The protein below binds the small molecule below.
Small molecule (SMILES): Nc1nc2c(ncn2[C@H]2CC[C@@H](CO[P](=O)(O)O[P](=O)(O)OP(=O)(O)O)O2)c(=O)[nH]1

Binding-site contacts:
Ligand atom O2A contacts residue ASP318 of chain 1.C at 3.4 Å (salt-bridge).
Ligand atom O2A contacts residue ASP493 of chain 1.C at 2.5 Å (salt-bridge).
Ligand atom O1G contacts residue LYS371 of chain 1.C at 2.5 Å (salt-bridge).
Ligand atom PG contacts residue MG1 of chain 1.D at 3.0 Å.
Ligand atom C2' contacts residue PHE375 of chain 1.C at 3.3 Å (hydrophobic).
Ligand atom C5 contacts residue PHE375 of chain 1.C at 3.5 Å (hydrophobic).
Ligand atom O2A contacts residue MG1 of chain 1.D at 2.5 Å.
Ligand atom C4' contacts residue GLU323 of chain 1.C at 3.5 Å.
Ligand atom O2B contacts residue ASP493 of chain 1.C at 2.6 Å (salt-bridge).
Ligand atom O4' contacts residue GLU323 of chain 1.C at 3.3 Å (salt-bridge).
Ligand atom O2B contacts residue MG1 of chain 1.D at 2.3 Å.
Ligand atom PA contacts residue MG1 of chain 1.D at 3.5 Å.
Ligand atom C1' contacts residue GLU323 of chain 1.C at 3.0 Å.
Ligand atom C3' contacts residue ILE322 of chain 1.C at 3.4 Å (hydrophobic).
Ligand atom C3' contacts residue PHE375 of chain 1.C at 3.6 Å (hydrophobic).
Ligand atom O4' contacts residue ARG281 of chain 1.C at 3.4 Å (salt-bridge).
Ligand atom C2' contacts residue GLU323 of chain 1.C at 3.0 Å.
Ligand atom O3G contacts residue GLN321 of chain 1.C at 3.6 Å (h-bond).
Ligand atom O2G contacts residue ASP318 of chain 1.C at 3.6 Å.
Ligand atom PB contacts residue MG1 of chain 1.D at 3.1 Å.
Ligand atom O3A contacts residue MG1 of chain 1.D at 3.4 Å.
Ligand atom O2B contacts residue TYR319 of chain 1.C at 3.3 Å (h-bond).
Ligand atom O1B contacts residue PHE375 of chain 1.C at 3.1 Å.
Ligand atom C5' contacts residue ASP493 of chain 1.C at 3.4 Å.
Ligand atom O3G contacts residue ARG367 of chain 1.C at 2.5 Å (salt-bridge).
Ligand atom O3B contacts residue MG1 of chain 1.D at 3.2 Å.
Ligand atom O1G contacts residue MG1 of chain 1.D at 3.5 Å.
Ligand atom O2G contacts residue MG1 of chain 1.D at 2.4 Å.
Ligand atom O6 contacts residue ARG368 of chain 1.C at 3.2 Å (salt-bridge).
Ligand atom O2A contacts residue MG1 of chain 1.E at 2.3 Å.
Ligand atom O3B contacts residue GLN321 of chain 1.C at 3.5 Å (h-bond).
Ligand atom O2G contacts residue GLN321 of chain 1.C at 3.2 Å (h-bond).
Ligand atom PA contacts residue MG1 of chain 1.E at 3.4 Å.
Ligand atom C4' contacts residue ILE322 of chain 1.C at 3.5 Å (hydrophobic).
Ligand atom N2 contacts residue TYR379 of chain 1.C at 3.2 Å.
Ligand atom O1B contacts residue HIS347 of chain 1.C at 3.6 Å (h-bond).
Ligand atom O2G contacts residue TYR319 of chain 1.C at 2.7 Å (h-bond).
Ligand atom O2B contacts residue ILE322 of chain 1.C at 3.0 Å.
Ligand atom O2G contacts residue SER320 of chain 1.C at 3.3 Å.
Ligand atom C4 contacts residue PHE375 of chain 1.C at 3.5 Å (hydrophobic).

Sequence of chain 1.C:
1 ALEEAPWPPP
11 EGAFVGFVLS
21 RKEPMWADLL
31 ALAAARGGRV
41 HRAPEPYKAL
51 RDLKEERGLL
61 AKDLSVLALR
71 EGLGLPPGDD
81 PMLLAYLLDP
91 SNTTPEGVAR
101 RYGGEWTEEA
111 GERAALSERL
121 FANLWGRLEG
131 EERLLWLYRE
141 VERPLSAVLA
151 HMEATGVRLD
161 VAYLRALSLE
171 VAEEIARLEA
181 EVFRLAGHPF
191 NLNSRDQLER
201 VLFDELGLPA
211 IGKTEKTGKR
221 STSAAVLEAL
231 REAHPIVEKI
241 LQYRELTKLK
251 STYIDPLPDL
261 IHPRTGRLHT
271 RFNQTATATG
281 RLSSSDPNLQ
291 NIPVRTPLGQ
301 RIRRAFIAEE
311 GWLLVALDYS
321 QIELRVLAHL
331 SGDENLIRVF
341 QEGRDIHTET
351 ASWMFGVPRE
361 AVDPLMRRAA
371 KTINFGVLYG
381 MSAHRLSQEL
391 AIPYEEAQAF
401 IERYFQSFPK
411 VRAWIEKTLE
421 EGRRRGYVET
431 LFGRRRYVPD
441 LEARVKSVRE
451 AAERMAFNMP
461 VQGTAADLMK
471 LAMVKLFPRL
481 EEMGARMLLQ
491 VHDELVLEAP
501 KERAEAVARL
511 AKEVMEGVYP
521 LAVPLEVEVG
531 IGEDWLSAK